Sequence of chain 1.D:
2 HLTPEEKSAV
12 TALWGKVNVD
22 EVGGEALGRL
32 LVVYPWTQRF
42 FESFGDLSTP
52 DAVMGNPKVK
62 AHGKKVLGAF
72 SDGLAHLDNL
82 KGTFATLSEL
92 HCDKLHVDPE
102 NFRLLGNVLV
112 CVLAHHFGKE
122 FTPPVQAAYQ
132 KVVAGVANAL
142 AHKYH

The small molecule below binds the protein below.
Small molecule (SMILES): O=C(O)[C@@H](COP(=O)(O)O)OP(=O)(O)O

Binding-site contacts:
Ligand atom O13 contacts residue IRL1 of chain 1.G at 0.8 Å.
Ligand atom O7 contacts residue DG21 of chain 1.K at 0.5 Å (h-bond).
Ligand atom P6 contacts residue LYS82 of chain 1.B at 3.9 Å.
Ligand atom O2 contacts residue IRL1 of chain 1.G at 1.8 Å (h-bond).
Ligand atom C7 contacts residue DG21 of chain 1.K at 0.8 Å.
Ligand atom O10 contacts residue LYS82 of chain 1.D at 2.7 Å (salt-bridge).
Ligand atom O14 contacts residue LYS82 of chain 1.B at 3.9 Å.
Ligand atom O8 contacts residue IRL1 of chain 1.G at 3.3 Å.
Ligand atom C7 contacts residue LYS82 of chain 1.D at 3.9 Å.
Ligand atom O9 contacts residue IRL1 of chain 1.G at 1.6 Å.
Ligand atom O9 contacts residue DG21 of chain 1.K at 0.8 Å (h-bond).
Ligand atom O13 contacts residue LYS82 of chain 1.B at 2.9 Å (salt-bridge).
Ligand atom O15 contacts residue LYS82 of chain 1.B at 4.2 Å.
Ligand atom O14 contacts residue DG21 of chain 1.K at 0.9 Å (h-bond).
Ligand atom P1 contacts residue IRL1 of chain 1.G at 1.1 Å.
Ligand atom C3 contacts residue DG21 of chain 1.K at 0.8 Å.
Ligand atom O14 contacts residue IRL1 of chain 1.G at 0.6 Å.
Ligand atom O10 contacts residue IRL1 of chain 1.G at 1.1 Å (h-bond).
Ligand atom O13 contacts residue DG21 of chain 1.K at 1.8 Å (h-bond).
Ligand atom O14 contacts residue ASN139 of chain 1.B at 3.4 Å (h-bond).
Ligand atom P6 contacts residue IRL1 of chain 1.G at 0.5 Å.
Ligand atom O11 contacts residue IRL1 of chain 1.G at 2.1 Å (h-bond).
Ligand atom O7 contacts residue LYS82 of chain 1.D at 3.1 Å.
Ligand atom C4 contacts residue DG21 of chain 1.K at 0.9 Å.
Ligand atom C7 contacts residue IRL1 of chain 1.G at 2.4 Å.
Ligand atom O10 contacts residue DG21 of chain 1.K at 2.3 Å (h-bond).
Ligand atom P1 contacts residue LYS82 of chain 1.D at 4.2 Å.
Ligand atom P1 contacts residue DG21 of chain 1.K at 1.2 Å.
Ligand atom O7 contacts residue IRL1 of chain 1.G at 2.6 Å (h-bond).
Ligand atom O5 contacts residue DG21 of chain 1.K at 1.3 Å (h-bond).
Ligand atom C3 contacts residue IRL1 of chain 1.G at 1.8 Å.
Ligand atom O15 contacts residue IRL1 of chain 1.G at 0.5 Å.
Ligand atom O15 contacts residue DG21 of chain 1.K at 0.9 Å.
Ligand atom O8 contacts residue DG21 of chain 1.K at 1.8 Å (h-bond).
Ligand atom O5 contacts residue IRL1 of chain 1.G at 1.1 Å.
Ligand atom O2 contacts residue DG21 of chain 1.K at 0.8 Å.
Ligand atom P6 contacts residue DG21 of chain 1.K at 0.7 Å.
Ligand atom C4 contacts residue IRL1 of chain 1.G at 1.7 Å.
Ligand atom O11 contacts residue DG21 of chain 1.K at 2.0 Å.
Ligand atom O8 contacts residue HIS143 of chain 1.D at 4.0 Å.

Sequence of chain 1.B:
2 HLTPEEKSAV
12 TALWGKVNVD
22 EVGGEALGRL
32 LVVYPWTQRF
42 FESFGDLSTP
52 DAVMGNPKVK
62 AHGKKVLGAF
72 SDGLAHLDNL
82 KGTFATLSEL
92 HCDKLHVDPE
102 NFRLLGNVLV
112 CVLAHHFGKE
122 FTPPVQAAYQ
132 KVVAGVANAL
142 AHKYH